Binding-site contacts:
Ligand atom C5 contacts residue NAG1 of chain 1.EB at 3.8 Å.
Ligand atom O4 contacts residue ILE429 of chain 1.E at 3.7 Å.
Ligand atom O6 contacts residue PHE214 of chain 1.E at 3.8 Å.
Ligand atom O7 contacts residue ASN380 of chain 1.E at 3.4 Å (h-bond).
Ligand atom O6 contacts residue ARG382 of chain 1.E at 3.7 Å.
Ligand atom C6 contacts residue ASP215 of chain 1.E at 3.4 Å.
Ligand atom C6 contacts residue ARG382 of chain 1.E at 4.0 Å.
Ligand atom C4 contacts residue LYS436 of chain 1.E at 3.6 Å.
Ligand atom C2 contacts residue ASN266 of chain 1.E at 2.5 Å.
Ligand atom O4 contacts residue LYS211 of chain 1.E at 3.6 Å.
Ligand atom O3 contacts residue LYS211 of chain 1.E at 3.9 Å.
Ligand atom N2 contacts residue SER437 of chain 1.E at 3.9 Å.
Ligand atom O4 contacts residue VAL212 of chain 1.E at 3.0 Å (h-bond).
Ligand atom O4 contacts residue ARG382 of chain 1.E at 3.7 Å.
Ligand atom C8 contacts residue VAL258 of chain 1.E at 3.8 Å (hydrophobic).
Ligand atom C1 contacts residue ASN266 of chain 1.E at 1.4 Å.
Ligand atom O4 contacts residue ARG382 of chain 1.E at 2.6 Å (salt-bridge).
Ligand atom C3 contacts residue LYS436 of chain 1.E at 3.6 Å.
Ligand atom C5 contacts residue LYS436 of chain 1.E at 3.4 Å.
Ligand atom O4 contacts residue ASN213 of chain 1.E at 3.6 Å.
Ligand atom O4 contacts residue LYS436 of chain 1.E at 3.2 Å (salt-bridge).
Ligand atom C6 contacts residue NAG1 of chain 1.EB at 3.7 Å.
Ligand atom O3 contacts residue ARG382 of chain 1.E at 4.0 Å.
Ligand atom O5 contacts residue ASN266 of chain 1.E at 2.3 Å (h-bond).
Ligand atom C6 contacts residue VAL212 of chain 1.E at 3.8 Å (hydrophobic).
Ligand atom C5 contacts residue ARG382 of chain 1.E at 3.9 Å.
Ligand atom O2 contacts residue PRO210 of chain 1.E at 4.0 Å.
Ligand atom C4 contacts residue PRO210 of chain 1.E at 3.4 Å (hydrophobic).
Ligand atom O4 contacts residue ARG308 of chain 1.E at 3.3 Å (salt-bridge).
Ligand atom C3 contacts residue ASN266 of chain 1.E at 3.8 Å.
Ligand atom C3 contacts residue ARG382 of chain 1.E at 3.8 Å.
Ligand atom O4 contacts residue PRO210 of chain 1.E at 3.6 Å (h-bond).
Ligand atom O3 contacts residue PRO210 of chain 1.E at 3.9 Å.
Ligand atom C8 contacts residue LEU265 of chain 1.E at 3.5 Å (hydrophobic).
Ligand atom O6 contacts residue VAL212 of chain 1.E at 2.8 Å (h-bond).
Ligand atom N2 contacts residue ASN266 of chain 1.E at 3.0 Å (h-bond).
Ligand atom C4 contacts residue ARG382 of chain 1.E at 3.7 Å.
Ligand atom C5 contacts residue ASN266 of chain 1.E at 3.6 Å.
Ligand atom O3 contacts residue VAL70 of chain 1.E at 3.1 Å.
Ligand atom O6 contacts residue ASN213 of chain 1.E at 3.5 Å.

Sequence of chain 1.E:
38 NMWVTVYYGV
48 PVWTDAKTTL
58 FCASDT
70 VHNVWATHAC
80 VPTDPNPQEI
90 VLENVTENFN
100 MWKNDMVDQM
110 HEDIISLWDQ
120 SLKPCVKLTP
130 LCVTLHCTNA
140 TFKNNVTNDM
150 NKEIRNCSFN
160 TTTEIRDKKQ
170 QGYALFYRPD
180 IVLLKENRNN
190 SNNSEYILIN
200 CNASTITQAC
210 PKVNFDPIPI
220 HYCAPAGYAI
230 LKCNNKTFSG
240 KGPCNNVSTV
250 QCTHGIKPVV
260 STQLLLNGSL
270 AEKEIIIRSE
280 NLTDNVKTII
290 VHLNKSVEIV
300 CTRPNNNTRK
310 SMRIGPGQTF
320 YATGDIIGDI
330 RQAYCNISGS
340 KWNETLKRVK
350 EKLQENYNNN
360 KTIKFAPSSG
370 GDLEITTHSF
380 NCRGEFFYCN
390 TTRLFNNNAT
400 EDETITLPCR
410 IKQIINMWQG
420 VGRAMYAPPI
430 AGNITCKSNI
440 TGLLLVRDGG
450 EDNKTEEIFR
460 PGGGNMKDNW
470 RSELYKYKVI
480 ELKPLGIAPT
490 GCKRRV

A small-molecule ligand and the protein it binds are described below.
Small molecule (SMILES): CC(=O)N[C@H]1[C@H](O[C@H]2[C@H](O)[C@@H](NC(C)=O)CO[C@@H]2CO)O[C@H](CO)[C@@H](O[C@@H]2O[C@H](CO[C@H]3O[C@H](CO[C@H]4O[C@H](CO)[C@@H](O)[C@H](O)[C@@H]4O)[C@@H](O)[C@H](O[C@H]4O[C@H](CO)[C@@H](O)[C@H](O)[C@@H]4O)[C@@H]3O)[C@@H](O)[C@H](O[C@H]3O[C@H](CO)[C@@H](O)[C@H](O)[C@@H]3O[C@H]3O[C@H](CO)[C@@H](O)[C@H](O)[C@@H]3O[C@H]3O[C@H](CO)[C@@H](O)[C@H](O)[C@@H]3O)[C@@H]2O)[C@@H]1O